Sequence of chain 1.B:
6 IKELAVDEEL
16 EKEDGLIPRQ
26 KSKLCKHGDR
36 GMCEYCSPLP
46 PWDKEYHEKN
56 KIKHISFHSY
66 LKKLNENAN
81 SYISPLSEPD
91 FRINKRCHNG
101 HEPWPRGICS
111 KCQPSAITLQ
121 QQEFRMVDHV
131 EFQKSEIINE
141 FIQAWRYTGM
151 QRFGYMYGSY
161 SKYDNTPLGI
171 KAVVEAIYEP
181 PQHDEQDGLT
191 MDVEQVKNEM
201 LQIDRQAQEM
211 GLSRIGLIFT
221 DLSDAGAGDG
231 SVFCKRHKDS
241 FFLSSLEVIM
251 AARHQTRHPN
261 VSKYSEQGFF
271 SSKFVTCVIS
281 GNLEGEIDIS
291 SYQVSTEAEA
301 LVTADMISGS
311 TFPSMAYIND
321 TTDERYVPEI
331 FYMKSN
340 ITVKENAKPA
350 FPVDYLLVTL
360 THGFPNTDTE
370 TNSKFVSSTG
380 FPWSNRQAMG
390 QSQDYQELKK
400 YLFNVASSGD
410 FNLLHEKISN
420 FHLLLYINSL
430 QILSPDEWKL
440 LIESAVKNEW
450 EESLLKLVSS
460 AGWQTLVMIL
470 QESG

Binding-site contacts:
Ligand atom O4 contacts residue ASP192 of chain 1.B at 3.8 Å.
Ligand atom C1 contacts residue LEU246 of chain 1.B at 3.8 Å (hydrophobic).
Ligand atom C4 contacts residue LEU189 of chain 1.B at 3.9 Å (hydrophobic).
Ligand atom O6 contacts residue LEU189 of chain 1.B at 3.5 Å.
Ligand atom C3 contacts residue ASP187 of chain 1.B at 3.6 Å.
Ligand atom C2 contacts residue LEU189 of chain 1.B at 3.7 Å (hydrophobic).
Ligand atom O2 contacts residue GLC1 of chain 1.K at 3.4 Å.
Ligand atom C6 contacts residue GLU247 of chain 1.B at 3.3 Å.
Ligand atom O3 contacts residue THR190 of chain 1.B at 3.6 Å.
Ligand atom O4 contacts residue GLY188 of chain 1.B at 3.7 Å.
Ligand atom O2 contacts residue THR190 of chain 1.B at 3.4 Å.
Ligand atom C6 contacts residue ARG253 of chain 1.B at 3.5 Å.
Ligand atom O2 contacts residue LEU246 of chain 1.B at 3.5 Å.
Ligand atom C3 contacts residue LEU189 of chain 1.B at 3.7 Å (hydrophobic).
Ligand atom O2 contacts residue LEU189 of chain 1.B at 2.6 Å (h-bond).
Ligand atom O3 contacts residue ASP187 of chain 1.B at 3.0 Å (salt-bridge).
Ligand atom C4 contacts residue MET250 of chain 1.B at 4.0 Å (hydrophobic).
Ligand atom C1 contacts residue MET250 of chain 1.B at 4.0 Å (hydrophobic).
Ligand atom O5 contacts residue GLU247 of chain 1.B at 3.6 Å.
Ligand atom O2 contacts residue MET191 of chain 1.B at 2.9 Å (h-bond).
Ligand atom C2 contacts residue MET250 of chain 1.B at 3.9 Å (hydrophobic).
Ligand atom O6 contacts residue PHE219 of chain 1.B at 3.5 Å.
Ligand atom O4 contacts residue LEU189 of chain 1.B at 3.0 Å (h-bond).
Ligand atom O4 contacts residue GLC1 of chain 1.K at 2.8 Å (h-bond).
Ligand atom O6 contacts residue LEU246 of chain 1.B at 2.8 Å (h-bond).
Ligand atom C4 contacts residue GLC1 of chain 1.K at 3.8 Å.
Ligand atom O1 contacts residue LEU189 of chain 1.B at 3.4 Å (h-bond).
Ligand atom O3 contacts residue ASP192 of chain 1.B at 2.9 Å (salt-bridge).
Ligand atom O3 contacts residue MET191 of chain 1.B at 3.1 Å (h-bond).
Ligand atom C5 contacts residue GLC1 of chain 1.K at 3.7 Å.
Ligand atom C2 contacts residue MET191 of chain 1.B at 3.7 Å (hydrophobic).
Ligand atom O3 contacts residue GLY188 of chain 1.B at 3.3 Å.
Ligand atom O2 contacts residue ASP187 of chain 1.B at 3.9 Å.
Ligand atom C2 contacts residue LEU246 of chain 1.B at 3.7 Å (hydrophobic).
Ligand atom C6 contacts residue GLC1 of chain 1.K at 3.6 Å.
Ligand atom O6 contacts residue ILE249 of chain 1.B at 3.8 Å.
Ligand atom C4 contacts residue ASP192 of chain 1.B at 3.8 Å.
Ligand atom C3 contacts residue MET191 of chain 1.B at 3.9 Å (hydrophobic).
Ligand atom O5 contacts residue LEU246 of chain 1.B at 3.5 Å (h-bond).
Ligand atom O5 contacts residue MET250 of chain 1.B at 3.4 Å.

This protein binds this small molecule.
Small molecule (SMILES): OC[C@H]1O[C@H](O[C@H]2O[C@H](CO)[C@@H](O)[C@H](O)[C@H]2O)[C@H](O)[C@@H](O)[C@@H]1O